Binding-site contacts:
Ligand atom C3 contacts residue HIS149 of chain 1.A at 3.7 Å.
Ligand atom C18 contacts residue TRP130 of chain 1.A at 3.7 Å (hydrophobic).
Ligand atom C6 contacts residue MET116 of chain 1.A at 3.9 Å (hydrophobic).
Ligand atom C11 contacts residue VAL144 of chain 1.A at 3.9 Å (hydrophobic).
Ligand atom O28 contacts residue HIS149 of chain 1.A at 2.9 Å (h-bond).
Ligand atom O28 contacts residue TYR245 of chain 1.A at 3.7 Å.
Ligand atom C27 contacts residue HIS149 of chain 1.A at 3.6 Å.
Ligand atom C24 contacts residue SER119 of chain 1.A at 3.7 Å.
Ligand atom C26 contacts residue VAL262 of chain 1.A at 3.7 Å (hydrophobic).
Ligand atom C16 contacts residue SER119 of chain 1.A at 3.6 Å.
Ligand atom C22 contacts residue SER119 of chain 1.A at 3.5 Å.
Ligand atom C24 contacts residue SER122 of chain 1.A at 3.6 Å.
Ligand atom O4A contacts residue TYR38 of chain 1.A at 3.5 Å.
Ligand atom C21 contacts residue TYR139 of chain 1.A at 3.7 Å (hydrophobic).
Ligand atom C4 contacts residue HIS241 of chain 1.A at 3.6 Å.
Ligand atom O4 contacts residue SER119 of chain 1.A at 3.7 Å.
Ligand atom C27 contacts residue LEU248 of chain 1.A at 4.1 Å (hydrophobic).
Ligand atom C23 contacts residue SER119 of chain 1.A at 3.8 Å.
Ligand atom C25 contacts residue HIS241 of chain 1.A at 3.7 Å.
Ligand atom C19 contacts residue VAL144 of chain 1.A at 4.0 Å (hydrophobic).
Ligand atom C20 contacts residue TRP130 of chain 1.A at 4.0 Å (hydrophobic).
Ligand atom C8 contacts residue LEU157 of chain 1.A at 4.0 Å (hydrophobic).
Ligand atom C16 contacts residue ILE115 of chain 1.A at 4.0 Å (hydrophobic).
Ligand atom O4 contacts residue TYR38 of chain 1.A at 2.5 Å (h-bond).
Ligand atom C29 contacts residue HIS241 of chain 1.A at 3.8 Å.
Ligand atom C24 contacts residue TYR38 of chain 1.A at 3.6 Å (hydrophobic).
Ligand atom C7 contacts residue ILE112 of chain 1.A at 4.0 Å (hydrophobic).
Ligand atom C29 contacts residue VAL78 of chain 1.A at 3.9 Å (hydrophobic).
Ligand atom C25 contacts residue HIS149 of chain 1.A at 3.7 Å.
Ligand atom O4 contacts residue SER122 of chain 1.A at 2.8 Å (h-bond).
Ligand atom C18 contacts residue VAL144 of chain 1.A at 4.0 Å (hydrophobic).
Ligand atom O28 contacts residue HIS241 of chain 1.A at 2.6 Å (h-bond).
Ligand atom C3 contacts residue HIS241 of chain 1.A at 3.9 Å.
Ligand atom C21 contacts residue TRP130 of chain 1.A at 4.0 Å (hydrophobic).
Ligand atom C19 contacts residue ILE154 of chain 1.A at 3.4 Å (hydrophobic).
Ligand atom C23 contacts residue SER122 of chain 1.A at 3.6 Å.
Ligand atom O4A contacts residue SER119 of chain 1.A at 3.9 Å.
Ligand atom C27 contacts residue LEU71 of chain 1.A at 3.5 Å (hydrophobic).
Ligand atom C26 contacts residue TYR245 of chain 1.A at 4.0 Å (hydrophobic).
Ligand atom C2 contacts residue VAL78 of chain 1.A at 4.1 Å (hydrophobic).

This protein binds this small molecule.
Small molecule (SMILES): C[C@H](CCC(=O)O)[C@H]1CC[C@H]2[C@@H]3CC[C@@H]4C[C@H](CC(C)(C)O)CC[C@]4(C)[C@H]3CC[C@]12C

Sequence of chain 1.A:
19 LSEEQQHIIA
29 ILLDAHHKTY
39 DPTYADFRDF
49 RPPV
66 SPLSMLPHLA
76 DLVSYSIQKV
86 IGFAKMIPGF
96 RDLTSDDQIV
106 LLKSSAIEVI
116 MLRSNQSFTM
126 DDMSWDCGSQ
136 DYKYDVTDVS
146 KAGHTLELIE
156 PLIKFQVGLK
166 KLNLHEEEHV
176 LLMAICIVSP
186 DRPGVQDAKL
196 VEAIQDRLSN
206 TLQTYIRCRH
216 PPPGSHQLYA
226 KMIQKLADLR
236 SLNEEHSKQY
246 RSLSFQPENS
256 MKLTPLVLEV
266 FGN